A small-molecule ligand and the protein it binds are described below.
Small molecule (SMILES): CC(=O)N[C@@H]1[C@@H](O)[C@H](O)[C@@H](CO)O[C@H]1O

Sequence of chain 3.A:
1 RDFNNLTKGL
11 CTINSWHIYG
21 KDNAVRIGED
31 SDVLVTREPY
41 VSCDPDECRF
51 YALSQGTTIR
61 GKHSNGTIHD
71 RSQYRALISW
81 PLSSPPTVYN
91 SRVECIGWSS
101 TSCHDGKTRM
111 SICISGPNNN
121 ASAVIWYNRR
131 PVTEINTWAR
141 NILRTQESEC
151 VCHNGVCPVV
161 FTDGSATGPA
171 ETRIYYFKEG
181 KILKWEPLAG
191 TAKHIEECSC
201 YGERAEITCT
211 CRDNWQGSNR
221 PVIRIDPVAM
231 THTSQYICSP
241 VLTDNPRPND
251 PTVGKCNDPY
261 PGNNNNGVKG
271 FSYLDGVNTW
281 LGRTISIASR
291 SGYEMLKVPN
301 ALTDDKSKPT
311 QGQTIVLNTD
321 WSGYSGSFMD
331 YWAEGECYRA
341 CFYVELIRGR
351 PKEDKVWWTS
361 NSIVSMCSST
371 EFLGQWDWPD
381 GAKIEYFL

Binding-site contacts:
Ligand atom C8 contacts residue ASN65 of chain 3.A at 4.2 Å.
Ligand atom C1 contacts residue TRP357 of chain 3.A at 3.6 Å (hydrophobic).
Ligand atom C5 contacts residue TRP357 of chain 3.A at 3.9 Å (hydrophobic).
Ligand atom N2 contacts residue ASN65 of chain 3.A at 2.9 Å (h-bond).
Ligand atom N2 contacts residue TRP357 of chain 3.A at 3.2 Å (h-bond).
Ligand atom C2 contacts residue TRP357 of chain 3.A at 4.0 Å (hydrophobic).
Ligand atom C4 contacts residue TRP357 of chain 3.A at 4.4 Å (hydrophobic).
Ligand atom C3 contacts residue TRP357 of chain 3.A at 3.7 Å (hydrophobic).
Ligand atom C1 contacts residue ASN65 of chain 3.A at 1.4 Å.
Ligand atom C2 contacts residue ASN65 of chain 3.A at 2.4 Å.
Ligand atom C5 contacts residue ASN65 of chain 3.A at 3.7 Å.
Ligand atom C4 contacts residue ASN65 of chain 3.A at 4.3 Å.
Ligand atom O4 contacts residue TRP357 of chain 3.A at 4.3 Å.
Ligand atom C3 contacts residue ASN65 of chain 3.A at 3.8 Å.
Ligand atom C7 contacts residue ASN65 of chain 3.A at 3.0 Å.
Ligand atom C7 contacts residue TRP357 of chain 3.A at 3.9 Å (hydrophobic).
Ligand atom O7 contacts residue ASN65 of chain 3.A at 2.7 Å (h-bond).
Ligand atom O7 contacts residue TYR386 of chain 2.A at 4.5 Å.
Ligand atom O3 contacts residue TRP357 of chain 3.A at 4.3 Å.
Ligand atom C8 contacts residue TRP357 of chain 3.A at 3.5 Å (hydrophobic).
Ligand atom O5 contacts residue TRP357 of chain 3.A at 4.2 Å.
Ligand atom O5 contacts residue ASN65 of chain 3.A at 2.4 Å (h-bond).

Sequence of chain 2.A:
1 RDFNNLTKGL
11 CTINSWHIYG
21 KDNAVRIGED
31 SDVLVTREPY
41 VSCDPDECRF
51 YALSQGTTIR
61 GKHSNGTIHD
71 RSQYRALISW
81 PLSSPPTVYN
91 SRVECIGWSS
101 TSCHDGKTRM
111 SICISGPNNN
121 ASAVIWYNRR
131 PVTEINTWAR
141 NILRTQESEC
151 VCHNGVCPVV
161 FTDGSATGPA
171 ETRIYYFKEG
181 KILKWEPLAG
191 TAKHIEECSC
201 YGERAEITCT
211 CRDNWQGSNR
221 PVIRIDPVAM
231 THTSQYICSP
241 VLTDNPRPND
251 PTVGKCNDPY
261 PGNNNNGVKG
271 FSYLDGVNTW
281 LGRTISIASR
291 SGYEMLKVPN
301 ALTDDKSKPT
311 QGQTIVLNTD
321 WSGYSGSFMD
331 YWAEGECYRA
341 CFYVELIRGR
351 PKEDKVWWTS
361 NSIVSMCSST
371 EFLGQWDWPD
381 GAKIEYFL